Sequence of chain 1.C:
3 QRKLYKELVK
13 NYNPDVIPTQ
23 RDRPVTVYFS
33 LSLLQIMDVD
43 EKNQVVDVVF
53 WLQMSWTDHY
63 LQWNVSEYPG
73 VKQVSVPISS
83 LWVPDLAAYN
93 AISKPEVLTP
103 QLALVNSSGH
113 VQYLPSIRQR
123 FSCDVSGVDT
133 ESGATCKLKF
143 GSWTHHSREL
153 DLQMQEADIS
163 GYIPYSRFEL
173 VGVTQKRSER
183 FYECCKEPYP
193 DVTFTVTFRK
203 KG

The small molecule below binds the protein below.
Small molecule (SMILES): CC(=O)N[C@@H]1[C@@H](O)[C@H](O)[C@@H](CO)O[C@H]1O

Binding-site contacts:
Ligand atom N2 contacts residue SER109 of chain 1.C at 4.4 Å.
Ligand atom C2 contacts residue SER110 of chain 1.C at 3.8 Å.
Ligand atom C5 contacts residue ASN108 of chain 1.C at 3.7 Å.
Ligand atom C7 contacts residue SER110 of chain 1.C at 3.8 Å.
Ligand atom O5 contacts residue HIS112 of chain 1.C at 3.6 Å.
Ligand atom O7 contacts residue ASN108 of chain 1.C at 4.2 Å.
Ligand atom N2 contacts residue ASN108 of chain 1.C at 2.6 Å (h-bond).
Ligand atom C1 contacts residue ASN108 of chain 1.C at 1.5 Å.
Ligand atom C8 contacts residue SER110 of chain 1.C at 3.2 Å.
Ligand atom C8 contacts residue SER109 of chain 1.C at 3.6 Å.
Ligand atom C3 contacts residue SER110 of chain 1.C at 4.3 Å.
Ligand atom O5 contacts residue SER110 of chain 1.C at 4.4 Å.
Ligand atom N2 contacts residue SER110 of chain 1.C at 3.2 Å (h-bond).
Ligand atom C3 contacts residue ASN108 of chain 1.C at 3.9 Å.
Ligand atom C1 contacts residue HIS112 of chain 1.C at 3.6 Å.
Ligand atom C7 contacts residue ASN108 of chain 1.C at 3.7 Å.
Ligand atom C4 contacts residue ASN108 of chain 1.C at 4.2 Å.
Ligand atom O7 contacts residue SER109 of chain 1.C at 4.3 Å.
Ligand atom C2 contacts residue ASN108 of chain 1.C at 2.5 Å.
Ligand atom C7 contacts residue SER109 of chain 1.C at 3.9 Å.
Ligand atom C1 contacts residue SER110 of chain 1.C at 3.3 Å.
Ligand atom O5 contacts residue ASN108 of chain 1.C at 2.4 Å (h-bond).